Sequence of chain 1.B:
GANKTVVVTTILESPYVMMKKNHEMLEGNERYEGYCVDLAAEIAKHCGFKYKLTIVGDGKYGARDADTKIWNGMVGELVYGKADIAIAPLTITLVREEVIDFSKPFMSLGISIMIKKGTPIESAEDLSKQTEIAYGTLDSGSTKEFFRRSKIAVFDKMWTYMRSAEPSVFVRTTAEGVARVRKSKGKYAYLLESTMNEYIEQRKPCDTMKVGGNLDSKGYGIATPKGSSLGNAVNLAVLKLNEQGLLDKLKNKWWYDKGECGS

A small-molecule ligand and the protein it binds are described below.
Small molecule (SMILES): Cn1nc(O)c(C[C@H](N)C(=O)O)n1

Binding-site contacts:
Ligand atom N4 contacts residue THR91 of chain 1.B at 2.9 Å (h-bond).
Ligand atom O1 contacts residue SER142 of chain 1.B at 3.0 Å (h-bond).
Ligand atom C6 contacts residue SER142 of chain 1.B at 3.3 Å.
Ligand atom O2 contacts residue LEU90 of chain 1.B at 3.7 Å.
Ligand atom O1 contacts residue TYR61 of chain 1.B at 3.4 Å.
Ligand atom N2 contacts residue GLU193 of chain 1.B at 3.4 Å (salt-bridge).
Ligand atom C2 contacts residue LEU138 of chain 1.B at 3.9 Å (hydrophobic).
Ligand atom N4 contacts residue TYR61 of chain 1.B at 4.0 Å.
Ligand atom C1 contacts residue THR91 of chain 1.B at 3.4 Å.
Ligand atom O3 contacts residue THR143 of chain 1.B at 2.6 Å (h-bond).
Ligand atom O1 contacts residue ARG96 of chain 1.B at 2.9 Å (salt-bridge).
Ligand atom C6 contacts residue TYR61 of chain 1.B at 3.7 Å (hydrophobic).
Ligand atom C4 contacts residue GLU193 of chain 1.B at 3.7 Å.
Ligand atom O2 contacts residue PRO89 of chain 1.B at 3.7 Å.
Ligand atom C1 contacts residue PRO89 of chain 1.B at 4.1 Å (hydrophobic).
Ligand atom C2 contacts residue TYR61 of chain 1.B at 3.7 Å (hydrophobic).
Ligand atom N4 contacts residue TYR220 of chain 1.B at 3.7 Å.
Ligand atom N4 contacts residue GLU193 of chain 1.B at 2.8 Å (salt-bridge).
Ligand atom N3 contacts residue GLU193 of chain 1.B at 3.2 Å (salt-bridge).
Ligand atom C5 contacts residue GLU193 of chain 1.B at 3.7 Å.
Ligand atom C4 contacts residue THR143 of chain 1.B at 3.6 Å.
Ligand atom C3 contacts residue GLU193 of chain 1.B at 3.4 Å.
Ligand atom O1 contacts residue GLY141 of chain 1.B at 3.3 Å.
Ligand atom O2 contacts residue ARG96 of chain 1.B at 2.8 Å (salt-bridge).
Ligand atom C1 contacts residue GLU193 of chain 1.B at 3.4 Å.
Ligand atom O2 contacts residue THR91 of chain 1.B at 3.0 Å (h-bond).
Ligand atom C2 contacts residue GLU193 of chain 1.B at 4.0 Å.
Ligand atom O2 contacts residue SER142 of chain 1.B at 3.9 Å.
Ligand atom C3 contacts residue LEU138 of chain 1.B at 4.1 Å (hydrophobic).
Ligand atom N1 contacts residue GLU193 of chain 1.B at 3.1 Å (salt-bridge).
Ligand atom C6 contacts residue THR91 of chain 1.B at 3.6 Å.
Ligand atom O2 contacts residue TYR61 of chain 1.B at 3.6 Å.
Ligand atom N1 contacts residue LEU192 of chain 1.B at 3.7 Å.
Ligand atom C5 contacts residue MET196 of chain 1.B at 3.2 Å (hydrophobic).
Ligand atom N1 contacts residue THR143 of chain 1.B at 4.2 Å.
Ligand atom C6 contacts residue ARG96 of chain 1.B at 3.5 Å.
Ligand atom C1 contacts residue TYR61 of chain 1.B at 4.1 Å (hydrophobic).
Ligand atom N4 contacts residue PRO89 of chain 1.B at 2.9 Å (h-bond).
Ligand atom N3 contacts residue TYR61 of chain 1.B at 4.2 Å.
Ligand atom C1 contacts residue SER142 of chain 1.B at 3.5 Å.